Binding-site contacts:
Ligand atom O4 contacts residue TRP119 of chain 1.B at 4.0 Å.
Ligand atom O3 contacts residue TRP113 of chain 1.B at 3.2 Å (h-bond).
Ligand atom O3 contacts residue TRP119 of chain 1.B at 3.4 Å.
Ligand atom C3 contacts residue TRP178 of chain 1.B at 3.3 Å (hydrophobic).
Ligand atom C5 contacts residue TRP106 of chain 1.B at 3.5 Å (hydrophobic).
Ligand atom O5 contacts residue TRP119 of chain 1.B at 3.6 Å.
Ligand atom O2 contacts residue HIS85 of chain 1.B at 4.0 Å.
Ligand atom C5 contacts residue TRP98 of chain 1.B at 4.0 Å (hydrophobic).
Ligand atom C1 contacts residue TRP113 of chain 1.B at 4.2 Å (hydrophobic).
Ligand atom C2 contacts residue ASP179 of chain 1.B at 3.2 Å.
Ligand atom C4 contacts residue TRP119 of chain 1.B at 3.5 Å (hydrophobic).
Ligand atom O2 contacts residue ASP121 of chain 1.B at 2.9 Å (salt-bridge).
Ligand atom C2 contacts residue ASP121 of chain 1.B at 3.2 Å.
Ligand atom C5 contacts residue TRP119 of chain 1.B at 4.2 Å (hydrophobic).
Ligand atom C1 contacts residue HIS85 of chain 1.B at 4.2 Å.
Ligand atom O1 contacts residue TRP119 of chain 1.B at 4.1 Å.
Ligand atom C5 contacts residue TRP113 of chain 1.B at 3.5 Å (hydrophobic).
Ligand atom C5 contacts residue TRP178 of chain 1.B at 3.6 Å (hydrophobic).
Ligand atom C3 contacts residue ASP121 of chain 1.B at 3.1 Å.
Ligand atom O5 contacts residue TRP113 of chain 1.B at 3.5 Å.
Ligand atom C2 contacts residue TRP113 of chain 1.B at 4.2 Å (hydrophobic).
Ligand atom O5 contacts residue TRP98 of chain 1.B at 3.5 Å.
Ligand atom O2 contacts residue TRP106 of chain 1.B at 3.5 Å.
Ligand atom O4 contacts residue TRP113 of chain 1.B at 3.2 Å.
Ligand atom O3 contacts residue ASP179 of chain 1.B at 3.0 Å (salt-bridge).
Ligand atom O5 contacts residue HIS85 of chain 1.B at 3.5 Å.
Ligand atom C4 contacts residue TRP178 of chain 1.B at 4.1 Å (hydrophobic).
Ligand atom C3 contacts residue ASP179 of chain 1.B at 3.6 Å.
Ligand atom O2 contacts residue ASP179 of chain 1.B at 2.2 Å (salt-bridge).
Ligand atom C1 contacts residue TRP119 of chain 1.B at 3.9 Å (hydrophobic).
Ligand atom C4 contacts residue TRP98 of chain 1.B at 4.2 Å (hydrophobic).
Ligand atom O2 contacts residue TRP178 of chain 1.B at 3.5 Å.
Ligand atom C2 contacts residue HIS85 of chain 1.B at 3.9 Å.
Ligand atom O3 contacts residue TRP106 of chain 1.B at 3.9 Å.
Ligand atom C4 contacts residue HIS85 of chain 1.B at 3.9 Å.
Ligand atom C4 contacts residue TRP113 of chain 1.B at 3.9 Å (hydrophobic).
Ligand atom O3 contacts residue ASP121 of chain 1.B at 2.5 Å (salt-bridge).
Ligand atom C3 contacts residue TRP106 of chain 1.B at 3.5 Å (hydrophobic).
Ligand atom C3 contacts residue TRP113 of chain 1.B at 3.9 Å (hydrophobic).
Ligand atom O3 contacts residue TRP178 of chain 1.B at 3.0 Å.

A small-molecule ligand and the protein it binds are described below.
Small molecule (SMILES): OC[C@@H]1O[C@@H](OC[C@@H]2O[C@@H](OC[C@@H]3O[C@@H](O)[C@H](O)[C@H]3O)[C@H](O)[C@H]2O)[C@H](O)[C@H]1O

Sequence of chain 1.B:
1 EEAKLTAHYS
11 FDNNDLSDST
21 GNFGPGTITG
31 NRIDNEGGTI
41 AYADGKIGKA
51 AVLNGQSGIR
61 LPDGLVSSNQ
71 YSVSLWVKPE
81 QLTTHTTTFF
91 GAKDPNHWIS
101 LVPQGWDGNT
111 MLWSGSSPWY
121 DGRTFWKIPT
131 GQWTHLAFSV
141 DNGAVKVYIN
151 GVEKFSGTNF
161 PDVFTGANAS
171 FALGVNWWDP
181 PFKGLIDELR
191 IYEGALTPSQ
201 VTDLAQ